Sequence of chain 1.B:
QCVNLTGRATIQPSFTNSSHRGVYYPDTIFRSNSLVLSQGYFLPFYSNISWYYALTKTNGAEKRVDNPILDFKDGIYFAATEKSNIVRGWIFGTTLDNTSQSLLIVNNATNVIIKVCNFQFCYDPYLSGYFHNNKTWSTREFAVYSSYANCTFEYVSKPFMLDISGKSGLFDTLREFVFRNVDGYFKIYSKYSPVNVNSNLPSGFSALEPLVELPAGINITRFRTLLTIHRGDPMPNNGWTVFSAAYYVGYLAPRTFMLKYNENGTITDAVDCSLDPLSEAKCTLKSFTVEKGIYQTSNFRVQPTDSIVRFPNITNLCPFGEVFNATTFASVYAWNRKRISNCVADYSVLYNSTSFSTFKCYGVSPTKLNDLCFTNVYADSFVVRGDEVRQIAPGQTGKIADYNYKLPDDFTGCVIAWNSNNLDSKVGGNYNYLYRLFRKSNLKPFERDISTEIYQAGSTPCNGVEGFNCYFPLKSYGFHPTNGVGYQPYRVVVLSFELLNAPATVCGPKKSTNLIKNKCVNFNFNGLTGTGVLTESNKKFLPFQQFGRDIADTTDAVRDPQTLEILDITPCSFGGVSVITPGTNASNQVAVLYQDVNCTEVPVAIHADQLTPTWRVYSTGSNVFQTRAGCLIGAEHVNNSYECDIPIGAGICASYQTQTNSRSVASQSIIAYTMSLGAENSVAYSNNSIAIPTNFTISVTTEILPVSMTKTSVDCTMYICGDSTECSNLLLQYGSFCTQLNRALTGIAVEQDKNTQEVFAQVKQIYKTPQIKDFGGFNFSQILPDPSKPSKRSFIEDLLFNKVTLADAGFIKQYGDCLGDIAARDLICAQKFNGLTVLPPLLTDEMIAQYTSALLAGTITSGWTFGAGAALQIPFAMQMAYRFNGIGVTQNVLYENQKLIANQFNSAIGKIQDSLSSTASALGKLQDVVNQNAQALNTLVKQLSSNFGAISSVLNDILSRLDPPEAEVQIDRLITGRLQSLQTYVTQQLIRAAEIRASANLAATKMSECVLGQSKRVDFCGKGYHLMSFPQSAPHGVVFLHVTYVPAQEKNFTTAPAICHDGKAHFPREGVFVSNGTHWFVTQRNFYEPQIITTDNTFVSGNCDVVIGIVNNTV

Binding-site contacts:
Ligand atom O5 contacts residue ASN31 of chain 1.B at 2.4 Å (h-bond).
Ligand atom C6 contacts residue ASN214 of chain 1.B at 3.4 Å.
Ligand atom C5 contacts residue SER217 of chain 1.B at 4.2 Å.
Ligand atom C1 contacts residue ASN31 of chain 1.B at 1.4 Å.
Ligand atom N2 contacts residue ASN31 of chain 1.B at 2.9 Å (h-bond).
Ligand atom O5 contacts residue THR30 of chain 1.B at 3.4 Å (h-bond).
Ligand atom C2 contacts residue ASN31 of chain 1.B at 2.4 Å.
Ligand atom C6 contacts residue THR30 of chain 1.B at 3.2 Å.
Ligand atom C7 contacts residue ASN31 of chain 1.B at 3.0 Å.
Ligand atom C3 contacts residue ASN31 of chain 1.B at 3.8 Å.
Ligand atom C8 contacts residue ASN31 of chain 1.B at 4.3 Å.
Ligand atom C4 contacts residue ASN31 of chain 1.B at 4.2 Å.
Ligand atom O6 contacts residue ASN214 of chain 1.B at 2.8 Å (h-bond).
Ligand atom O4 contacts residue SER217 of chain 1.B at 3.8 Å.
Ligand atom O7 contacts residue ASN31 of chain 1.B at 2.7 Å (h-bond).
Ligand atom C4 contacts residue SER217 of chain 1.B at 4.4 Å.
Ligand atom C5 contacts residue THR30 of chain 1.B at 4.0 Å.
Ligand atom O6 contacts residue THR30 of chain 1.B at 4.0 Å.
Ligand atom C5 contacts residue ASN31 of chain 1.B at 3.7 Å.

The small molecule below binds the protein below.
Small molecule (SMILES): CC(=O)N[C@@H]1[C@@H](O)[C@H](O)[C@@H](CO)O[C@H]1O